Sequence of chain 1.B:
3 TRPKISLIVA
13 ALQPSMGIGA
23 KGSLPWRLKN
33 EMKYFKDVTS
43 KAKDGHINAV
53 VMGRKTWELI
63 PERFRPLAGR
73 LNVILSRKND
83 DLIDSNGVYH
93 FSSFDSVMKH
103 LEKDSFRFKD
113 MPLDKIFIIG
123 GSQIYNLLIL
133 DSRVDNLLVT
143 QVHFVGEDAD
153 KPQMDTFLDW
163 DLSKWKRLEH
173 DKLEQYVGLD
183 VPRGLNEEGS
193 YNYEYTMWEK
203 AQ

Binding-site contacts:
Ligand atom N1 contacts residue NDP1 of chain 1.G at 3.8 Å.
Ligand atom N6 contacts residue PHE37 of chain 1.B at 3.9 Å.
Ligand atom C7 contacts residue NDP1 of chain 1.G at 3.7 Å.
Ligand atom C8 contacts residue PHE37 of chain 1.B at 3.9 Å (hydrophobic).
Ligand atom C3 contacts residue ILE10 of chain 1.B at 3.8 Å (hydrophobic).
Ligand atom N1 contacts residue ILE10 of chain 1.B at 3.7 Å.
Ligand atom N1 contacts residue VAL11 of chain 1.B at 3.5 Å.
Ligand atom C4 contacts residue NDP1 of chain 1.G at 3.6 Å.
Ligand atom C2 contacts residue PHE37 of chain 1.B at 3.7 Å (hydrophobic).
Ligand atom N14 contacts residue VAL11 of chain 1.B at 3.7 Å.
Ligand atom C10 contacts residue EPE1 of chain 1.I at 3.4 Å.
Ligand atom C15 contacts residue GLU33 of chain 1.B at 3.5 Å.
Ligand atom C11 contacts residue EPE1 of chain 1.I at 3.8 Å.
Ligand atom N14 contacts residue THR142 of chain 1.B at 3.6 Å (h-bond).
Ligand atom C3 contacts residue PHE37 of chain 1.B at 3.6 Å (hydrophobic).
Ligand atom N13 contacts residue ILE121 of chain 1.B at 3.0 Å (h-bond).
Ligand atom N13 contacts residue TYR127 of chain 1.B at 3.1 Å (h-bond).
Ligand atom C16 contacts residue PHE37 of chain 1.B at 3.8 Å (hydrophobic).
Ligand atom N13 contacts residue NDP1 of chain 1.G at 3.6 Å (h-bond).
Ligand atom C11 contacts residue NDP1 of chain 1.G at 3.6 Å.
Ligand atom N13 contacts residue ILE10 of chain 1.B at 3.0 Å (h-bond).
Ligand atom N14 contacts residue GLU33 of chain 1.B at 2.5 Å (salt-bridge).
Ligand atom C4 contacts residue PHE37 of chain 1.B at 3.8 Å (hydrophobic).
Ligand atom C3 contacts residue NDP1 of chain 1.G at 3.4 Å.
Ligand atom C5 contacts residue GLU33 of chain 1.B at 3.5 Å.
Ligand atom C2 contacts residue VAL11 of chain 1.B at 3.9 Å (hydrophobic).
Ligand atom C12 contacts residue NDP1 of chain 1.G at 3.4 Å.
Ligand atom C2 contacts residue ALA12 of chain 1.B at 3.8 Å (hydrophobic).
Ligand atom N1 contacts residue PHE37 of chain 1.B at 3.5 Å.
Ligand atom N6 contacts residue GLU33 of chain 1.B at 2.7 Å (salt-bridge).
Ligand atom C10 contacts residue NDP1 of chain 1.G at 3.9 Å.
Ligand atom C8 contacts residue ILE121 of chain 1.B at 3.9 Å (hydrophobic).
Ligand atom C16 contacts residue MET34 of chain 1.B at 3.8 Å (hydrophobic).
Ligand atom CL1 contacts residue EPE1 of chain 1.I at 3.1 Å.
Ligand atom CL1 contacts residue THR58 of chain 1.B at 3.6 Å.
Ligand atom N1 contacts residue ALA12 of chain 1.B at 3.8 Å.
Ligand atom C9 contacts residue EPE1 of chain 1.I at 3.9 Å.
Ligand atom C2 contacts residue GLU33 of chain 1.B at 3.5 Å.
Ligand atom C16 contacts residue GLU33 of chain 1.B at 3.4 Å.
Ligand atom N13 contacts residue PHE37 of chain 1.B at 3.7 Å.

The small molecule below binds the protein below.
Small molecule (SMILES): CCc1nc(N)nc(N)c1-c1ccc(Cl)cc1